The protein below binds the small molecule below.
Small molecule (SMILES): CC(=O)N[C@H]1[C@H](O[C@H]2[C@H](O)[C@@H](NC(C)=O)CO[C@@H]2CO)O[C@H](CO)[C@@H](O)[C@@H]1O

Sequence of chain 1.B:
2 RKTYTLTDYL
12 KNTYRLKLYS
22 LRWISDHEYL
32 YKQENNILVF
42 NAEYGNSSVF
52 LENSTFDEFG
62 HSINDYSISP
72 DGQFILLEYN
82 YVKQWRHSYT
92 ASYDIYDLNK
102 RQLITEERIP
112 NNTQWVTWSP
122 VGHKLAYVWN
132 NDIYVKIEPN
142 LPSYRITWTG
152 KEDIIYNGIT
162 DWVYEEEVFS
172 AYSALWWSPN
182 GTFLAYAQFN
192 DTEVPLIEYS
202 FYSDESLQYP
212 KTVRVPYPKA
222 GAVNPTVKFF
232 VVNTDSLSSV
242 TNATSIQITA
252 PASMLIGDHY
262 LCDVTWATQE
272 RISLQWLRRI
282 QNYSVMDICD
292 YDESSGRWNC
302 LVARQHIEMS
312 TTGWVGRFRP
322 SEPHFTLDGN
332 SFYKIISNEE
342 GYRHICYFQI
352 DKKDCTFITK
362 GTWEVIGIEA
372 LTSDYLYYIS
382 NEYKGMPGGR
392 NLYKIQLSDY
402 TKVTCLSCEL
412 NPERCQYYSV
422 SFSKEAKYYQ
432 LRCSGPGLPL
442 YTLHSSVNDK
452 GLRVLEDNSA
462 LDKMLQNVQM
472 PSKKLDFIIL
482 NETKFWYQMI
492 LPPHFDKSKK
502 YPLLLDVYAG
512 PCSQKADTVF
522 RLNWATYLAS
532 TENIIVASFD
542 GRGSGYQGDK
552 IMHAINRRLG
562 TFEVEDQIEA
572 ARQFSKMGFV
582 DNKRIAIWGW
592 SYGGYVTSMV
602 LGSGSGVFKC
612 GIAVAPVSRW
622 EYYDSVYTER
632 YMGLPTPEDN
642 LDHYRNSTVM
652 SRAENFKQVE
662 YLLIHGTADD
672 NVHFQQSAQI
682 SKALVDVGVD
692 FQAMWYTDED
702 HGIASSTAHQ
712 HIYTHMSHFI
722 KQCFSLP

Binding-site contacts:
Ligand atom C5 contacts residue THR183 of chain 1.B at 3.5 Å.
Ligand atom C6 contacts residue GLN270 of chain 1.B at 3.8 Å.
Ligand atom C7 contacts residue THR183 of chain 1.B at 4.5 Å.
Ligand atom C8 contacts residue ASN234 of chain 1.B at 3.5 Å.
Ligand atom O7 contacts residue ASN181 of chain 1.B at 3.8 Å.
Ligand atom C1 contacts residue GLN270 of chain 1.B at 4.3 Å.
Ligand atom O5 contacts residue GLN270 of chain 1.B at 3.6 Å.
Ligand atom C1 contacts residue GLU271 of chain 1.B at 4.5 Å.
Ligand atom O3 contacts residue GLU294 of chain 1.B at 3.7 Å.
Ligand atom C1 contacts residue THR183 of chain 1.B at 3.2 Å.
Ligand atom C7 contacts residue ASN181 of chain 1.B at 3.4 Å.
Ligand atom C8 contacts residue PHE184 of chain 1.B at 3.6 Å (hydrophobic).
Ligand atom C3 contacts residue GLU294 of chain 1.B at 4.0 Å.
Ligand atom C5 contacts residue GLN270 of chain 1.B at 4.3 Å.
Ligand atom C2 contacts residue THR183 of chain 1.B at 4.0 Å.
Ligand atom O5 contacts residue ASN181 of chain 1.B at 2.4 Å (h-bond).
Ligand atom C8 contacts residue TYR292 of chain 1.B at 3.5 Å (hydrophobic).
Ligand atom C5 contacts residue ASN181 of chain 1.B at 3.6 Å.
Ligand atom O7 contacts residue ASN234 of chain 1.B at 3.8 Å.
Ligand atom C3 contacts residue ASN181 of chain 1.B at 3.7 Å.
Ligand atom C7 contacts residue ASN234 of chain 1.B at 4.1 Å.
Ligand atom C4 contacts residue ASN181 of chain 1.B at 4.2 Å.
Ligand atom C8 contacts residue ASN181 of chain 1.B at 4.5 Å.
Ligand atom N2 contacts residue THR183 of chain 1.B at 4.2 Å.
Ligand atom O7 contacts residue THR183 of chain 1.B at 4.2 Å.
Ligand atom O6 contacts residue GLN270 of chain 1.B at 3.6 Å.
Ligand atom O4 contacts residue GLU294 of chain 1.B at 4.1 Å.
Ligand atom C1 contacts residue ASN181 of chain 1.B at 1.4 Å.
Ligand atom C8 contacts residue THR183 of chain 1.B at 4.3 Å.
Ligand atom C6 contacts residue GLU271 of chain 1.B at 3.3 Å.
Ligand atom C3 contacts residue THR183 of chain 1.B at 3.8 Å.
Ligand atom O5 contacts residue THR183 of chain 1.B at 3.7 Å.
Ligand atom C2 contacts residue ASN181 of chain 1.B at 2.5 Å.
Ligand atom C4 contacts residue THR183 of chain 1.B at 4.2 Å.
Ligand atom O6 contacts residue GLU271 of chain 1.B at 2.6 Å (salt-bridge).
Ligand atom N2 contacts residue ASN181 of chain 1.B at 2.8 Å (h-bond).